Binding-site contacts:
Ligand atom N7 contacts residue LEU19 of chain 1.A at 3.5 Å.
Ligand atom N4 contacts residue LEU143 of chain 1.A at 3.5 Å.
Ligand atom N4 contacts residue ALA42 of chain 1.A at 3.7 Å.
Ligand atom C19 contacts residue ASN141 of chain 1.A at 3.1 Å.
Ligand atom N3 contacts residue ALA93 of chain 1.A at 3.0 Å (h-bond).
Ligand atom C4 contacts residue GLU94 of chain 1.A at 3.4 Å.
Ligand atom C19 contacts residue ARG140 of chain 1.A at 3.4 Å.
Ligand atom C18 contacts residue ASP154 of chain 1.A at 3.5 Å.
Ligand atom C19 contacts residue ASP154 of chain 1.A at 3.5 Å.
Ligand atom C8 contacts residue LEU19 of chain 1.A at 3.7 Å (hydrophobic).
Ligand atom N6 contacts residue ASP154 of chain 1.A at 3.1 Å (salt-bridge).
Ligand atom C15 contacts residue LEU19 of chain 1.A at 3.8 Å (hydrophobic).
Ligand atom C7 contacts residue PRO97 of chain 1.A at 3.5 Å (hydrophobic).
Ligand atom N3 contacts residue LEU143 of chain 1.A at 3.5 Å.
Ligand atom N2 contacts residue PRO97 of chain 1.A at 3.5 Å.
Ligand atom C10 contacts residue ALA42 of chain 1.A at 3.6 Å (hydrophobic).
Ligand atom N6 contacts residue ASN141 of chain 1.A at 3.1 Å (h-bond).
Ligand atom N5 contacts residue VAL27 of chain 1.A at 3.5 Å.
Ligand atom C13 contacts residue ALA42 of chain 1.A at 3.7 Å (hydrophobic).
Ligand atom C12 contacts residue LEU143 of chain 1.A at 3.6 Å (hydrophobic).
Ligand atom C6 contacts residue GLY96 of chain 1.A at 3.8 Å.
Ligand atom C11 contacts residue LEU143 of chain 1.A at 3.7 Å (hydrophobic).
Ligand atom C10 contacts residue LEU143 of chain 1.A at 3.3 Å (hydrophobic).
Ligand atom N3 contacts residue MET92 of chain 1.A at 3.6 Å.
Ligand atom C7 contacts residue LEU19 of chain 1.A at 3.7 Å (hydrophobic).
Ligand atom C13 contacts residue LEU143 of chain 1.A at 3.3 Å (hydrophobic).
Ligand atom C11 contacts residue ALA93 of chain 1.A at 3.7 Å (hydrophobic).
Ligand atom C4 contacts residue GLY96 of chain 1.A at 3.4 Å.
Ligand atom N3 contacts residue ALA42 of chain 1.A at 3.6 Å.
Ligand atom C5 contacts residue GLY96 of chain 1.A at 3.3 Å.
Ligand atom C11 contacts residue ALA42 of chain 1.A at 3.6 Å (hydrophobic).
Ligand atom C4 contacts residue GOL1 of chain 1.D at 3.8 Å.
Ligand atom C12 contacts residue ALA42 of chain 1.A at 3.6 Å (hydrophobic).
Ligand atom C20 contacts residue ARG140 of chain 1.A at 3.7 Å.
Ligand atom C11 contacts residue GLU91 of chain 1.A at 3.2 Å.
Ligand atom C20 contacts residue ASP154 of chain 1.A at 3.5 Å.
Ligand atom C5 contacts residue MET92 of chain 1.A at 3.5 Å (hydrophobic).
Ligand atom N6 contacts residue ARG140 of chain 1.A at 2.9 Å (salt-bridge).
Ligand atom C9 contacts residue ALA93 of chain 1.A at 3.4 Å (hydrophobic).
Ligand atom C5 contacts residue ALA93 of chain 1.A at 3.4 Å (hydrophobic).

Sequence of chain 1.A:
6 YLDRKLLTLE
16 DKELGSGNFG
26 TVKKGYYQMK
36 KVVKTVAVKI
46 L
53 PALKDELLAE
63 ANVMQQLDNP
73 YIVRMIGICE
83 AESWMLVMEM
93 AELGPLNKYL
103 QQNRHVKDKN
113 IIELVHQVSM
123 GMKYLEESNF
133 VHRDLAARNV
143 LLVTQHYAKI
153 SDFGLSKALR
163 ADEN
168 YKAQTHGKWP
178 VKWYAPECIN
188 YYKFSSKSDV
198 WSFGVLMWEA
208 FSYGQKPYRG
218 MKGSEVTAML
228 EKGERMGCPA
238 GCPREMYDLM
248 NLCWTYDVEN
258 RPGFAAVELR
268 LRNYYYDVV

A protein and the small-molecule ligand that binds it are described below.
Small molecule (SMILES): CN(C)c1ccc(-c2cc3nccnc3c(NC[C@H]3CCCNC3)n2)cn1